Sequence of chain 50.E:
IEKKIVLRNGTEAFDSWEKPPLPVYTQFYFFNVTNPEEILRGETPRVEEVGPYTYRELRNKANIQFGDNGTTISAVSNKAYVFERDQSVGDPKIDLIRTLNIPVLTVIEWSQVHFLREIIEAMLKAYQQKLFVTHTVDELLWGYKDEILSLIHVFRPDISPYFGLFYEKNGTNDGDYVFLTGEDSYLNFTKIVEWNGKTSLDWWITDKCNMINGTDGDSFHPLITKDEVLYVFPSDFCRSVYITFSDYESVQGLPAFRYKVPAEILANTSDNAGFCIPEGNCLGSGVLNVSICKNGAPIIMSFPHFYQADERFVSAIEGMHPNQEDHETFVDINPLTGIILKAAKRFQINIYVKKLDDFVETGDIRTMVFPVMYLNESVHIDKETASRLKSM

A small-molecule ligand and the protein it binds are described below.
Small molecule (SMILES): CC(=O)N[C@H]1[C@H](O[C@H]2[C@H](O)[C@@H](NC(C)=O)CO[C@@H]2CO)O[C@H](CO)[C@@H](O[C@@H]2O[C@H](CO)[C@@H](O)[C@H](O)[C@@H]2O)[C@@H]1O

Binding-site contacts:
Ligand atom O5 contacts residue LYS220 of chain 50.E at 3.4 Å.
Ligand atom O6 contacts residue ASP283 of chain 50.E at 3.8 Å.
Ligand atom C6 contacts residue LYS220 of chain 50.E at 4.0 Å.
Ligand atom C2 contacts residue ASN225 of chain 50.E at 2.5 Å.
Ligand atom O4 contacts residue LYS220 of chain 50.E at 4.2 Å.
Ligand atom C5 contacts residue LYS220 of chain 50.E at 4.0 Å.
Ligand atom N2 contacts residue MET223 of chain 50.E at 3.8 Å.
Ligand atom C7 contacts residue ARG251 of chain 50.E at 4.0 Å.
Ligand atom O7 contacts residue MET223 of chain 50.E at 3.5 Å.
Ligand atom C5 contacts residue ASN225 of chain 50.E at 3.6 Å.
Ligand atom O5 contacts residue ASN225 of chain 50.E at 2.3 Å (h-bond).
Ligand atom C1 contacts residue ASN225 of chain 50.E at 1.4 Å.
Ligand atom O7 contacts residue LYS220 of chain 50.E at 4.0 Å.
Ligand atom C1 contacts residue LYS220 of chain 50.E at 4.0 Å.
Ligand atom C3 contacts residue ASN225 of chain 50.E at 3.8 Å.
Ligand atom O7 contacts residue SER252 of chain 50.E at 2.9 Å (h-bond).
Ligand atom C4 contacts residue MET223 of chain 50.E at 4.0 Å (hydrophobic).
Ligand atom C1 contacts residue LYS220 of chain 50.E at 4.2 Å.
Ligand atom C7 contacts residue MET223 of chain 50.E at 3.6 Å (hydrophobic).
Ligand atom C5 contacts residue MET223 of chain 50.E at 4.0 Å (hydrophobic).
Ligand atom C3 contacts residue MET223 of chain 50.E at 3.7 Å (hydrophobic).
Ligand atom O3 contacts residue LYS220 of chain 50.E at 3.8 Å.
Ligand atom C7 contacts residue ASN225 of chain 50.E at 3.2 Å.
Ligand atom C8 contacts residue MET223 of chain 50.E at 3.3 Å (hydrophobic).
Ligand atom C7 contacts residue SER252 of chain 50.E at 3.5 Å.
Ligand atom C4 contacts residue LYS220 of chain 50.E at 3.4 Å.
Ligand atom C2 contacts residue LYS220 of chain 50.E at 3.7 Å.
Ligand atom C8 contacts residue ARG251 of chain 50.E at 3.5 Å.
Ligand atom C2 contacts residue ASP283 of chain 50.E at 3.8 Å.
Ligand atom O6 contacts residue TYR243 of chain 50.E at 4.0 Å.
Ligand atom O7 contacts residue ASN225 of chain 50.E at 2.9 Å (h-bond).
Ligand atom N2 contacts residue LYS220 of chain 50.E at 4.1 Å.
Ligand atom C3 contacts residue LYS220 of chain 50.E at 4.1 Å.
Ligand atom N2 contacts residue ASN225 of chain 50.E at 3.0 Å (h-bond).
Ligand atom C8 contacts residue SER252 of chain 50.E at 3.4 Å.
Ligand atom O3 contacts residue ASP283 of chain 50.E at 4.3 Å.
Ligand atom C4 contacts residue ASN225 of chain 50.E at 4.2 Å.
Ligand atom O4 contacts residue MET223 of chain 50.E at 3.7 Å.
Ligand atom C6 contacts residue ASP283 of chain 50.E at 3.8 Å.
Ligand atom O7 contacts residue ARG251 of chain 50.E at 4.3 Å.